Sequence of chain 1.A:
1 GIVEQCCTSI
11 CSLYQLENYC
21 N

Sequence of chain 5.B:
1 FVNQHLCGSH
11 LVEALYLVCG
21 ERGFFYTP

Sequence of chain 1.B:
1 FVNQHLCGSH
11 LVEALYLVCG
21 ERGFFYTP

Binding-site contacts:
Ligand atom CG contacts residue PRO28 of chain 1.B at 3.8 Å (hydrophobic).
Ligand atom CA contacts residue GLY1 of chain 1.A at 4.0 Å.
Ligand atom C contacts residue GLY1 of chain 1.A at 4.2 Å.
Ligand atom CB contacts residue PRO28 of chain 1.B at 3.2 Å (hydrophobic).
Ligand atom OXT contacts residue THR27 of chain 1.B at 2.9 Å (h-bond).
Ligand atom C7 contacts residue PHE1 of chain 1.B at 4.3 Å (hydrophobic).
Ligand atom CA contacts residue THR27 of chain 1.B at 4.0 Å.
Ligand atom C contacts residue PRO28 of chain 1.B at 3.6 Å (hydrophobic).
Ligand atom O contacts residue GLY1 of chain 1.A at 4.0 Å.
Ligand atom C8 contacts residue PHE1 of chain 1.B at 4.5 Å (hydrophobic).
Ligand atom N contacts residue PRO28 of chain 1.B at 1.3 Å.
Ligand atom N contacts residue THR27 of chain 1.B at 3.1 Å (h-bond).
Ligand atom OXT contacts residue PRO28 of chain 1.B at 3.9 Å.
Ligand atom C23 contacts residue GLU21 of chain 5.B at 4.4 Å.
Ligand atom CA contacts residue PRO28 of chain 1.B at 2.4 Å (hydrophobic).
Ligand atom C contacts residue THR27 of chain 1.B at 4.0 Å.
Ligand atom C6 contacts residue PHE1 of chain 1.B at 4.5 Å (hydrophobic).

A small-molecule ligand and the protein it binds are described below.
Small molecule (SMILES): C[C@H](CCC(=O)NCCCC[C@H](N)C(=O)O)[C@H]1CC[C@H]2[C@@H]3CC[C@@H]4CC(=O)CC[C@]4(C)[C@H]3CC[C@]12C